Binding-site contacts:
Ligand atom CL contacts residue HIS164 of chain 1.A at 3.6 Å.
Ligand atom C15 contacts residue LEU141 of chain 1.A at 3.7 Å (hydrophobic).
Ligand atom C5 contacts residue GLN189 of chain 1.A at 3.6 Å.
Ligand atom C contacts residue HIS41 of chain 1.A at 3.7 Å.
Ligand atom C18 contacts residue ASN142 of chain 1.A at 3.8 Å.
Ligand atom C contacts residue MET49 of chain 1.A at 3.8 Å (hydrophobic).
Ligand atom O contacts residue HIS41 of chain 1.A at 3.0 Å (h-bond).
Ligand atom CL contacts residue HIS41 of chain 1.A at 3.5 Å.
Ligand atom C8 contacts residue MET49 of chain 1.A at 3.5 Å (hydrophobic).
Ligand atom N2 contacts residue SER144 of chain 1.A at 3.8 Å.
Ligand atom C17 contacts residue ASN142 of chain 1.A at 3.7 Å.
Ligand atom C14 contacts residue CYS145 of chain 1.A at 3.6 Å (hydrophobic).
Ligand atom C17 contacts residue LEU141 of chain 1.A at 3.6 Å (hydrophobic).
Ligand atom C15 contacts residue GLU166 of chain 1.A at 3.6 Å.
Ligand atom N contacts residue GLN189 of chain 1.A at 2.8 Å (h-bond).
Ligand atom C6 contacts residue GLN189 of chain 1.A at 3.7 Å.
Ligand atom C10 contacts residue HIS164 of chain 1.A at 3.4 Å.
Ligand atom C14 contacts residue MET165 of chain 1.A at 3.8 Å (hydrophobic).
Ligand atom C14 contacts residue HIS163 of chain 1.A at 3.1 Å.
Ligand atom C10 contacts residue MET165 of chain 1.A at 3.5 Å (hydrophobic).
Ligand atom C8 contacts residue MET165 of chain 1.A at 3.7 Å (hydrophobic).
Ligand atom C7 contacts residue MET49 of chain 1.A at 3.8 Å (hydrophobic).
Ligand atom O1 contacts residue GLU166 of chain 1.A at 2.9 Å (salt-bridge).
Ligand atom C17 contacts residue PHE140 of chain 1.A at 3.4 Å (hydrophobic).
Ligand atom C9 contacts residue MET49 of chain 1.A at 3.7 Å (hydrophobic).
Ligand atom C15 contacts residue PHE140 of chain 1.A at 3.6 Å (hydrophobic).
Ligand atom N2 contacts residue HIS163 of chain 1.A at 2.5 Å (h-bond).
Ligand atom C7 contacts residue GLN189 of chain 1.A at 3.7 Å.
Ligand atom C16 contacts residue GLU166 of chain 1.A at 3.7 Å.
Ligand atom C16 contacts residue LEU141 of chain 1.A at 3.8 Å (hydrophobic).
Ligand atom O1 contacts residue MET165 of chain 1.A at 3.3 Å.
Ligand atom C14 contacts residue GLU166 of chain 1.A at 3.6 Å.
Ligand atom C17 contacts residue GLU166 of chain 1.A at 3.4 Å.
Ligand atom CL contacts residue MET165 of chain 1.A at 3.5 Å.
Ligand atom C9 contacts residue MET165 of chain 1.A at 3.4 Å (hydrophobic).
Ligand atom CL contacts residue ASP187 of chain 1.A at 3.3 Å.
Ligand atom N contacts residue DMS1 of chain 1.E at 3.8 Å.
Ligand atom C15 contacts residue HIS163 of chain 1.A at 3.5 Å.
Ligand atom N2 contacts residue GLU166 of chain 1.A at 3.8 Å.
Ligand atom C7 contacts residue DMS1 of chain 1.E at 3.8 Å.

The protein below binds the small molecule below.
Small molecule (SMILES): COCC[C@@]1(C(=O)Nc2cncc3ccccc23)CCNc2ccc(Cl)cc21

Sequence of chain 1.B:
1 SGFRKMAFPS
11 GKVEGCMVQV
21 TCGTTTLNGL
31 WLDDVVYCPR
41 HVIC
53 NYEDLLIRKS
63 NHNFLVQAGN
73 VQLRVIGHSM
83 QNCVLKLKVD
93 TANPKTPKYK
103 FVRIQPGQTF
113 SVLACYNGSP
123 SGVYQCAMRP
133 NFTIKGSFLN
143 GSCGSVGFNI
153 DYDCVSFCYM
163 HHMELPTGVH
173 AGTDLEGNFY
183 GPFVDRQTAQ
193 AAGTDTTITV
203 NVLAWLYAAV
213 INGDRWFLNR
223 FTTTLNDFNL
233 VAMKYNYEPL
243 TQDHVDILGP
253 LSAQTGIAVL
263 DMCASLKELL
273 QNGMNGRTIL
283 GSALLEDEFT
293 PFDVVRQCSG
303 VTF

Sequence of chain 1.A:
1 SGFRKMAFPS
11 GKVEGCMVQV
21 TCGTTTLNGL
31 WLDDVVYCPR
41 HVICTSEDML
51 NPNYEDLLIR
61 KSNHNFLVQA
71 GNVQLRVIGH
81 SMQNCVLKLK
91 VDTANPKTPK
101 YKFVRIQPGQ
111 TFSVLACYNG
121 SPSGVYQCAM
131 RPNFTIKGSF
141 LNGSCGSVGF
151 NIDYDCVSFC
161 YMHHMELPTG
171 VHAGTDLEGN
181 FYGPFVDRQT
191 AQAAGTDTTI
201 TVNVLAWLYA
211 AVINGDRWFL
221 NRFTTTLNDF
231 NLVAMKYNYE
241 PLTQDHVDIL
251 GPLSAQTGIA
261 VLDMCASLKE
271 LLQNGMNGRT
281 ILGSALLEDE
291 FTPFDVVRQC